Binding-site contacts:
Ligand atom CD1 contacts residue GLN103 of chain 1.A at 3.7 Å.
Ligand atom CD2 contacts residue LYS108 of chain 1.A at 3.7 Å.
Ligand atom CA contacts residue GLU264 of chain 1.A at 3.7 Å.
Ligand atom CA contacts residue GLU264 of chain 1.A at 3.6 Å.
Ligand atom C contacts residue LYS90 of chain 1.A at 3.5 Å.
Ligand atom CA contacts residue LYS90 of chain 1.A at 3.4 Å.
Ligand atom CA contacts residue GLU264 of chain 1.A at 3.5 Å.
Ligand atom CE1 contacts residue LYS108 of chain 1.A at 3.6 Å.
Ligand atom CA contacts residue ILE104 of chain 1.A at 3.8 Å (hydrophobic).
Ligand atom CD2 contacts residue LYS108 of chain 1.A at 3.5 Å.
Ligand atom CD1 contacts residue LEU107 of chain 1.A at 3.5 Å (hydrophobic).
Ligand atom CD2 contacts residue GLU264 of chain 1.A at 3.5 Å.
Ligand atom CG contacts residue LEU107 of chain 1.A at 3.6 Å (hydrophobic).
Ligand atom CD1 contacts residue ILE104 of chain 1.A at 3.4 Å (hydrophobic).
Ligand atom N contacts residue GLU264 of chain 1.A at 2.9 Å (salt-bridge).
Ligand atom O contacts residue LYS90 of chain 1.A at 3.1 Å.
Ligand atom CD2 contacts residue ILE104 of chain 1.A at 3.7 Å (hydrophobic).
Ligand atom CD2 contacts residue ILE86 of chain 1.A at 3.8 Å (hydrophobic).
Ligand atom C contacts residue GLU264 of chain 1.A at 3.7 Å.
Ligand atom CA contacts residue GLU264 of chain 1.A at 3.6 Å.
Ligand atom N contacts residue GLU264 of chain 1.A at 2.7 Å (salt-bridge).
Ligand atom CD2 contacts residue LYS90 of chain 1.A at 3.6 Å.
Ligand atom NE2 contacts residue GLU264 of chain 1.A at 3.8 Å.
Ligand atom CD2 contacts residue LEU107 of chain 1.A at 3.2 Å (hydrophobic).
Ligand atom O contacts residue GLU264 of chain 1.A at 3.7 Å.
Ligand atom CD1 contacts residue ILE86 of chain 1.A at 3.4 Å (hydrophobic).
Ligand atom NE2 contacts residue LYS108 of chain 1.A at 3.0 Å.
Ligand atom O contacts residue ILE86 of chain 1.A at 3.7 Å.
Ligand atom C contacts residue GLU264 of chain 1.A at 3.6 Å.
Ligand atom CB contacts residue GLU264 of chain 1.A at 3.1 Å.
Ligand atom N contacts residue GLU264 of chain 1.A at 3.2 Å (salt-bridge).
Ligand atom CD contacts residue GLU264 of chain 1.A at 3.0 Å.
Ligand atom N contacts residue ILE104 of chain 1.A at 3.8 Å.
Ligand atom CG contacts residue ILE104 of chain 1.A at 3.3 Å (hydrophobic).
Ligand atom CB contacts residue GLU264 of chain 1.A at 3.6 Å.
Ligand atom C contacts residue GLU264 of chain 1.A at 3.5 Å.
Ligand atom CB contacts residue GLU264 of chain 1.A at 3.8 Å.
Ligand atom CB contacts residue GLU264 of chain 1.A at 3.4 Å.
Ligand atom CE contacts residue SER100 of chain 1.A at 3.8 Å.
Ligand atom CE contacts residue PRO260 of chain 1.A at 3.8 Å (hydrophobic).

This protein binds this small molecule.
Small molecule (SMILES): CSCC[C@H](NC(=O)[C@H](CC(C)C)NC(=O)[C@H](CCSC)NC(=O)[C@@H]1CCCN1C(=O)[C@H](CC1=NC=NC1)NC(=O)[C@@H](N)CC(N)=O)C(=O)N[C@@H](CC(N)=O)C(=O)N[C@@H](CC(C)C)C(=O)N[C@@H](CC(C)C)C(=O)N[C@H](C=O)CCCCN

Sequence of chain 1.A:
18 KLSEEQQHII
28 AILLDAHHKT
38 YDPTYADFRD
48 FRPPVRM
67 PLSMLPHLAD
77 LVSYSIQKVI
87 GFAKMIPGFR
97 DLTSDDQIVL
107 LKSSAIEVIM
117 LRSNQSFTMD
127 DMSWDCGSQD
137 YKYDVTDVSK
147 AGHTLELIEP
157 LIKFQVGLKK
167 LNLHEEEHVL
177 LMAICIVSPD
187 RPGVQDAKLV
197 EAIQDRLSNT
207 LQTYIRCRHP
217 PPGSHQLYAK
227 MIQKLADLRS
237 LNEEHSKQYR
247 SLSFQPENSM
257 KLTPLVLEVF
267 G